The small molecule below binds the protein below.
Small molecule (SMILES): Cc1cc2ncnn2cc1Nc1ncc2c(n1)n(C1CCOCC1)c(=O)n2C

Binding-site contacts:
Ligand atom C13 contacts residue ILE3940 of chain 1.A at 3.8 Å (hydrophobic).
Ligand atom C16 contacts residue TRP3805 of chain 1.A at 3.8 Å (hydrophobic).
Ligand atom N contacts residue TRP3805 of chain 1.A at 3.8 Å.
Ligand atom C16 contacts residue MET3929 of chain 1.A at 3.3 Å (hydrophobic).
Ligand atom C17 contacts residue MET3929 of chain 1.A at 3.4 Å (hydrophobic).
Ligand atom O contacts residue THR3811 of chain 1.A at 3.2 Å (h-bond).
Ligand atom C16 contacts residue THR3809 of chain 1.A at 3.9 Å.
Ligand atom N2 contacts residue MET3929 of chain 1.A at 3.9 Å.
Ligand atom C9 contacts residue GLU3804 of chain 1.A at 3.9 Å.
Ligand atom C13 contacts residue ILE3803 of chain 1.A at 3.4 Å (hydrophobic).
Ligand atom C7 contacts residue MET3929 of chain 1.A at 3.6 Å (hydrophobic).
Ligand atom C16 contacts residue LEU3806 of chain 1.A at 3.1 Å (hydrophobic).
Ligand atom C13 contacts residue TYR3791 of chain 1.A at 3.8 Å (hydrophobic).
Ligand atom C1 contacts residue THR3811 of chain 1.A at 3.9 Å.
Ligand atom C11 contacts residue ILE3940 of chain 1.A at 3.7 Å (hydrophobic).
Ligand atom C12 contacts residue ILE3803 of chain 1.A at 3.8 Å (hydrophobic).
Ligand atom N7 contacts residue TRP3805 of chain 1.A at 3.7 Å.
Ligand atom N5 contacts residue LYS3753 of chain 1.A at 3.3 Å (salt-bridge).
Ligand atom C9 contacts residue ILE3803 of chain 1.A at 3.9 Å (hydrophobic).
Ligand atom N6 contacts residue ILE3940 of chain 1.A at 3.7 Å.
Ligand atom N2 contacts residue TRP3805 of chain 1.A at 3.8 Å.
Ligand atom N5 contacts residue ILE3940 of chain 1.A at 3.9 Å.
Ligand atom N7 contacts residue LEU3806 of chain 1.A at 3.1 Å (h-bond).
Ligand atom C15 contacts residue TYR3791 of chain 1.A at 3.8 Å (hydrophobic).
Ligand atom N3 contacts residue GLU3804 of chain 1.A at 3.4 Å (salt-bridge).
Ligand atom N contacts residue THR3809 of chain 1.A at 3.8 Å.
Ligand atom C15 contacts residue LEU3806 of chain 1.A at 3.6 Å (hydrophobic).
Ligand atom C5 contacts residue ILE3940 of chain 1.A at 3.5 Å (hydrophobic).
Ligand atom N7 contacts residue MET3929 of chain 1.A at 3.6 Å.
Ligand atom C15 contacts residue GLU3804 of chain 1.A at 2.9 Å.
Ligand atom N6 contacts residue ASP3941 of chain 1.A at 3.4 Å (salt-bridge).
Ligand atom C12 contacts residue ILE3940 of chain 1.A at 3.8 Å (hydrophobic).
Ligand atom C14 contacts residue ILE3803 of chain 1.A at 3.5 Å (hydrophobic).
Ligand atom C8 contacts residue TRP3805 of chain 1.A at 3.7 Å (hydrophobic).
Ligand atom C17 contacts residue TRP3805 of chain 1.A at 3.7 Å (hydrophobic).
Ligand atom C11 contacts residue LYS3753 of chain 1.A at 3.9 Å.
Ligand atom C contacts residue THR3809 of chain 1.A at 2.7 Å.
Ligand atom C8 contacts residue MET3929 of chain 1.A at 3.8 Å (hydrophobic).
Ligand atom C14 contacts residue GLU3804 of chain 1.A at 3.6 Å.
Ligand atom C7 contacts residue TRP3805 of chain 1.A at 3.7 Å (hydrophobic).

Sequence of chain 1.A:
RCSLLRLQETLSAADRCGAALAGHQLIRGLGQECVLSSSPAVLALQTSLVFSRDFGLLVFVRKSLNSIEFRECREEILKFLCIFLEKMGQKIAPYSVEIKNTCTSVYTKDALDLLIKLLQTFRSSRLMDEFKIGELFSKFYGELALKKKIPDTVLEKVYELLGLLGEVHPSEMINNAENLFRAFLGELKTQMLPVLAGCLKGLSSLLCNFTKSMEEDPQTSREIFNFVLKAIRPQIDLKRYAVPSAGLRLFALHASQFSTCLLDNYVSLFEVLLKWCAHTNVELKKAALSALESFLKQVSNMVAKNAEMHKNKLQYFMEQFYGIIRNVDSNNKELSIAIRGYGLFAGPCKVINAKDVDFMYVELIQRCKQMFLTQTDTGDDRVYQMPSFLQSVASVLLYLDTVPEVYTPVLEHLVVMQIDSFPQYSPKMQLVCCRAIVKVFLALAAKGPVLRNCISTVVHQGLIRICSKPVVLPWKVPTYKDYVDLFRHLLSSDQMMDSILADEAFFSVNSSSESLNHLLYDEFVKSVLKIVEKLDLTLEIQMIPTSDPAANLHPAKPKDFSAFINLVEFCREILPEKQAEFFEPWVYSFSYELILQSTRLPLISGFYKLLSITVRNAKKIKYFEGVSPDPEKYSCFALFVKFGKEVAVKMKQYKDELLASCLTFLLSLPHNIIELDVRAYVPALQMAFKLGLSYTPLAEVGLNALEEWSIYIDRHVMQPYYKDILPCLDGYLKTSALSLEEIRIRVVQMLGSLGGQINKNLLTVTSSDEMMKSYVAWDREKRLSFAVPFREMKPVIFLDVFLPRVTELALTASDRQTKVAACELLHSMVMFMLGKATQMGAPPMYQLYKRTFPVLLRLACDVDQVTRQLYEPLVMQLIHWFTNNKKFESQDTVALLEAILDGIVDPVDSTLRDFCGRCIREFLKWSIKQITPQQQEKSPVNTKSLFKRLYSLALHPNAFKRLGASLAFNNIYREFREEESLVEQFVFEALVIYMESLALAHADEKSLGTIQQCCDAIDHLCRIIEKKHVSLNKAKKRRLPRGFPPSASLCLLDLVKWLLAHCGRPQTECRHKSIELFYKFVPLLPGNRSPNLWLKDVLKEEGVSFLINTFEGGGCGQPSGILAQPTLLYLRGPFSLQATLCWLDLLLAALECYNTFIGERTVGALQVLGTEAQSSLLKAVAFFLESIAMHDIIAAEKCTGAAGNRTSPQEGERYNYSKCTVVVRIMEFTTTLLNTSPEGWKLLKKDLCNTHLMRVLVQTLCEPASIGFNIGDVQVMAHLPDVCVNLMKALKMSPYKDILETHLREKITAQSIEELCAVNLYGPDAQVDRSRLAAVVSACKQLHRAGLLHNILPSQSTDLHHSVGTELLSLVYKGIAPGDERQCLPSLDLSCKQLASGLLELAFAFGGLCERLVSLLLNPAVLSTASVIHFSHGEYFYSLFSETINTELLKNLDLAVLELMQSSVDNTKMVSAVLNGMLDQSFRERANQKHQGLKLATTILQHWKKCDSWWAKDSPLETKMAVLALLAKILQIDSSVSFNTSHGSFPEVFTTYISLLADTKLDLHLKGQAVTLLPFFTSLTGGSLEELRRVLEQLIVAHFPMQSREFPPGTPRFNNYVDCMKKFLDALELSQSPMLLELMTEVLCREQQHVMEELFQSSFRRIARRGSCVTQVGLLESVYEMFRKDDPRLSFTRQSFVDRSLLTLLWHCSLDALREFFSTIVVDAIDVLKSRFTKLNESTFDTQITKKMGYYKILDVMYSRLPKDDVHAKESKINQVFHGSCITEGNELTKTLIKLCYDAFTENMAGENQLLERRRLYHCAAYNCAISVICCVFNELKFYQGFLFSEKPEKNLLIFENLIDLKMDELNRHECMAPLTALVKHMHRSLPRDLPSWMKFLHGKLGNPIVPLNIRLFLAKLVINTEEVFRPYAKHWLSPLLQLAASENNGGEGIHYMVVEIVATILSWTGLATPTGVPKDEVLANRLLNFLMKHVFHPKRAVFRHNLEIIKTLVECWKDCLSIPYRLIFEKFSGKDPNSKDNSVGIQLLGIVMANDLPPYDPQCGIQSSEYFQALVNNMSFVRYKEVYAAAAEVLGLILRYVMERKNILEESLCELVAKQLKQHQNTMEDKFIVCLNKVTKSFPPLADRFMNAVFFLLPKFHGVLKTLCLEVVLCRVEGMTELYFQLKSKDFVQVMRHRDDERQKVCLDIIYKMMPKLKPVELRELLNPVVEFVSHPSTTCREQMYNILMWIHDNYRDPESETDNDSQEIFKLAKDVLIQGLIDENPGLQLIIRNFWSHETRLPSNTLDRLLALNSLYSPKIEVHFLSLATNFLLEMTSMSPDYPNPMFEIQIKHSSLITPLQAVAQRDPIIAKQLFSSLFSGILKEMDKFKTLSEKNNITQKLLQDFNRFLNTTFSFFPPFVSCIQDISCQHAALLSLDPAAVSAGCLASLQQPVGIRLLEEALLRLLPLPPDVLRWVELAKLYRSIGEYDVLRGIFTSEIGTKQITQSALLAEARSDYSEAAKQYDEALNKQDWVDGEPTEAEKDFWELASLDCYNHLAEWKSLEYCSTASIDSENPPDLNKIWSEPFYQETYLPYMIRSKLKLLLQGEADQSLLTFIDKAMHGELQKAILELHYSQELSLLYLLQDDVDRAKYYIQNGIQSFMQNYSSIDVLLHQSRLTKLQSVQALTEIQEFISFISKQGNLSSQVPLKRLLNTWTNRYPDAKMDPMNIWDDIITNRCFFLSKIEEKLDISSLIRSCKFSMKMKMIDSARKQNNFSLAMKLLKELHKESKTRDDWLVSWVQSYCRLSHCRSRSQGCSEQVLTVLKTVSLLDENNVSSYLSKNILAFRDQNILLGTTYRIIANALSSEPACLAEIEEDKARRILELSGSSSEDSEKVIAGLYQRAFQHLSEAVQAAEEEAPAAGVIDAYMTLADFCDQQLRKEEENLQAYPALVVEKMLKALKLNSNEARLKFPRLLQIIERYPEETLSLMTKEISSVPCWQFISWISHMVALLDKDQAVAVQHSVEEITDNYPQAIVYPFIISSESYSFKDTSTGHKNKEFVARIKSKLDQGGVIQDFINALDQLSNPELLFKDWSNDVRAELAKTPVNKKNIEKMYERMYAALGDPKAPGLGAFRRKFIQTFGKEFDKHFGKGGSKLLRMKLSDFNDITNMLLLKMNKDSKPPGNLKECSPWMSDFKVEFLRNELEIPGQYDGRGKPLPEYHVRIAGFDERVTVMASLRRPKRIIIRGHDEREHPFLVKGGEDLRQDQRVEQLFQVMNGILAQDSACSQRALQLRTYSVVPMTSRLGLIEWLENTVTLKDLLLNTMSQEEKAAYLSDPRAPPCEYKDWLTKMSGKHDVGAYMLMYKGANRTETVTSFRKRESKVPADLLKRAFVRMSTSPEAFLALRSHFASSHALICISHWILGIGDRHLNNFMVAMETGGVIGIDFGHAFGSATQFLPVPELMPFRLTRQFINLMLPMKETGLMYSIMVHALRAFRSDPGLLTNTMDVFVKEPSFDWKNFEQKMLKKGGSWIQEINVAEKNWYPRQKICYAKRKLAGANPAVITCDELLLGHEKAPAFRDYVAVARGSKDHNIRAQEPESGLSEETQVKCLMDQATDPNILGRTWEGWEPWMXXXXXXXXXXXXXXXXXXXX